A protein and the small-molecule ligand that binds it are described below.
Small molecule (SMILES): CC[C@H](CO)Nc1nc(NCc2ccccc2)c2ncn(C(C)C)c2n1

Sequence of chain 1.A:
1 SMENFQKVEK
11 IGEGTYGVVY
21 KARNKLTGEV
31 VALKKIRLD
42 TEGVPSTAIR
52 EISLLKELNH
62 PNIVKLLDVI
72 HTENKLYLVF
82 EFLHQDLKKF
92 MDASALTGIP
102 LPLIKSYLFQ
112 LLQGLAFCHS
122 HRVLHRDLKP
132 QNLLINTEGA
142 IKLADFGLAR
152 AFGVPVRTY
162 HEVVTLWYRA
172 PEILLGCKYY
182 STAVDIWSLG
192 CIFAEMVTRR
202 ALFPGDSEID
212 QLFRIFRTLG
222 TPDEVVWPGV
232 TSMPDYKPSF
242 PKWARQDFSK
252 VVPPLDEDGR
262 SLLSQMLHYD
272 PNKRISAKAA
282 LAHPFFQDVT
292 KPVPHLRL

Binding-site contacts:
Ligand atom CAG contacts residue PHE83 of chain 1.A at 3.5 Å (hydrophobic).
Ligand atom OAP contacts residue GLY12 of chain 1.A at 3.8 Å.
Ligand atom NAL contacts residue ILE11 of chain 1.A at 3.3 Å.
Ligand atom NAO contacts residue LEU84 of chain 1.A at 3.2 Å (h-bond).
Ligand atom CAG contacts residue LEU84 of chain 1.A at 3.5 Å (hydrophobic).
Ligand atom CAT contacts residue ILE11 of chain 1.A at 3.6 Å (hydrophobic).
Ligand atom CAG contacts residue HIS85 of chain 1.A at 3.4 Å.
Ligand atom CAD contacts residue GLN86 of chain 1.A at 3.9 Å.
Ligand atom CAX contacts residue ALA32 of chain 1.A at 3.3 Å (hydrophobic).
Ligand atom NAW contacts residue LEU135 of chain 1.A at 3.7 Å.
Ligand atom CAM contacts residue LEU135 of chain 1.A at 3.8 Å (hydrophobic).
Ligand atom OAP contacts residue GLU13 of chain 1.A at 3.6 Å.
Ligand atom CBA contacts residue VAL19 of chain 1.A at 3.8 Å (hydrophobic).
Ligand atom NAO contacts residue ALA32 of chain 1.A at 3.9 Å.
Ligand atom CAX contacts residue GLU82 of chain 1.A at 3.2 Å.
Ligand atom CAY contacts residue PHE81 of chain 1.A at 3.9 Å (hydrophobic).
Ligand atom CAN contacts residue LEU135 of chain 1.A at 3.4 Å (hydrophobic).
Ligand atom CAH contacts residue PHE83 of chain 1.A at 3.7 Å (hydrophobic).
Ligand atom NAO contacts residue LEU135 of chain 1.A at 3.8 Å.
Ligand atom NAW contacts residue ALA32 of chain 1.A at 3.6 Å.
Ligand atom CAQ contacts residue GLU13 of chain 1.A at 3.9 Å.
Ligand atom CAH contacts residue ILE11 of chain 1.A at 3.9 Å (hydrophobic).
Ligand atom CAV contacts residue LEU135 of chain 1.A at 3.4 Å (hydrophobic).
Ligand atom NAJ contacts residue LEU84 of chain 1.A at 2.8 Å (h-bond).
Ligand atom CAX contacts residue LEU84 of chain 1.A at 3.9 Å (hydrophobic).
Ligand atom CAI contacts residue GLN132 of chain 1.A at 3.6 Å.
Ligand atom NAL contacts residue LEU135 of chain 1.A at 3.9 Å.
Ligand atom CAM contacts residue LEU84 of chain 1.A at 3.8 Å (hydrophobic).
Ligand atom CAM contacts residue ILE11 of chain 1.A at 3.8 Å (hydrophobic).
Ligand atom CBA contacts residue ALA32 of chain 1.A at 3.8 Å (hydrophobic).
Ligand atom CAD contacts residue LEU84 of chain 1.A at 3.4 Å (hydrophobic).
Ligand atom CAQ contacts residue VAL19 of chain 1.A at 3.8 Å (hydrophobic).
Ligand atom NAS contacts residue ILE11 of chain 1.A at 3.9 Å.
Ligand atom CAY contacts residue VAL65 of chain 1.A at 3.5 Å (hydrophobic).
Ligand atom NAU contacts residue LEU135 of chain 1.A at 3.7 Å.
Ligand atom CAI contacts residue ASN133 of chain 1.A at 3.6 Å.
Ligand atom CBA contacts residue PHE81 of chain 1.A at 3.4 Å (hydrophobic).
Ligand atom CAE contacts residue HIS85 of chain 1.A at 3.7 Å.
Ligand atom CAB contacts residue ILE11 of chain 1.A at 3.7 Å (hydrophobic).
Ligand atom CAQ contacts residue GLY14 of chain 1.A at 3.8 Å.